Sequence of chain 1.J:
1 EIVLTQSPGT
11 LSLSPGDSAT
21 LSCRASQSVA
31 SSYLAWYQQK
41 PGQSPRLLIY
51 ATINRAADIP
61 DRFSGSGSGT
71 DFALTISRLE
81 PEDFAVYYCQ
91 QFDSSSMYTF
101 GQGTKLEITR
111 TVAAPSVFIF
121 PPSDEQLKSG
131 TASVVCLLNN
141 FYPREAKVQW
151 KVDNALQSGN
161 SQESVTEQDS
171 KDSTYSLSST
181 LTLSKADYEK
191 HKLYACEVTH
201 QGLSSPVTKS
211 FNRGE

A small-molecule ligand and the protein it binds are described below.
Small molecule (SMILES): CC(=O)N[C@@H]1[C@@H](O)[C@H](O)[C@@H](CO)O[C@H]1O

Binding-site contacts:
Ligand atom C4 contacts residue ASN154 of chain 1.E at 4.2 Å.
Ligand atom O7 contacts residue ASN154 of chain 1.E at 3.6 Å (h-bond).
Ligand atom O5 contacts residue ASN154 of chain 1.E at 2.4 Å (h-bond).
Ligand atom C8 contacts residue ASN154 of chain 1.E at 4.4 Å.
Ligand atom C7 contacts residue ASN154 of chain 1.E at 3.4 Å.
Ligand atom C5 contacts residue THR156 of chain 1.E at 4.3 Å.
Ligand atom O7 contacts residue GLN27 of chain 1.J at 4.4 Å.
Ligand atom C2 contacts residue ASN154 of chain 1.E at 2.4 Å.
Ligand atom N2 contacts residue THR156 of chain 1.E at 4.4 Å.
Ligand atom C5 contacts residue ASN154 of chain 1.E at 3.7 Å.
Ligand atom C1 contacts residue ASN154 of chain 1.E at 1.4 Å.
Ligand atom N2 contacts residue ASN154 of chain 1.E at 2.8 Å (h-bond).
Ligand atom C6 contacts residue THR156 of chain 1.E at 4.5 Å.
Ligand atom O5 contacts residue THR156 of chain 1.E at 3.3 Å.
Ligand atom C1 contacts residue THR156 of chain 1.E at 3.8 Å.
Ligand atom C2 contacts residue THR156 of chain 1.E at 4.0 Å.
Ligand atom C3 contacts residue ASN154 of chain 1.E at 3.8 Å.

Sequence of chain 1.E:
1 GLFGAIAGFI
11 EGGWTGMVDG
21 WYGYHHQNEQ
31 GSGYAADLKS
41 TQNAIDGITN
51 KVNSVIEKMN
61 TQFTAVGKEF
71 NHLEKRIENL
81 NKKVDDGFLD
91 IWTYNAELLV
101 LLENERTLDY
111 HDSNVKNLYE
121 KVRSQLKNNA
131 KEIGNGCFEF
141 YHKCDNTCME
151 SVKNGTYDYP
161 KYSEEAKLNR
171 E